A small-molecule ligand and the protein it binds are described below.
Small molecule (SMILES): Nc1ncnc2c1ncn2[C@@H]1O[C@H](CO[P](=O)(O)OS(=O)(=O)O)[C@@H](O)[C@H]1O

Binding-site contacts:
Ligand atom N1 contacts residue ARG80 of chain 2.D at 2.9 Å (salt-bridge).
Ligand atom C5' contacts residue ILE106 of chain 2.D at 3.5 Å (hydrophobic).
Ligand atom C2 contacts residue ILE106 of chain 2.D at 3.7 Å (hydrophobic).
Ligand atom O5' contacts residue PHE75 of chain 2.D at 3.5 Å.
Ligand atom O2' contacts residue LEU153 of chain 2.D at 3.4 Å.
Ligand atom O1B contacts residue ILE106 of chain 2.D at 3.4 Å (h-bond).
Ligand atom C3' contacts residue SER34 of chain 2.D at 3.3 Å.
Ligand atom O3' contacts residue SER34 of chain 2.D at 2.8 Å (h-bond).
Ligand atom N3 contacts residue PHE165 of chain 2.D at 3.6 Å.
Ligand atom O1B contacts residue SER107 of chain 2.D at 2.9 Å (h-bond).
Ligand atom O1A contacts residue ILE106 of chain 2.D at 2.7 Å (h-bond).
Ligand atom N9 contacts residue PHE75 of chain 2.D at 3.6 Å.
Ligand atom N6 contacts residue LYS163 of chain 2.D at 3.5 Å (salt-bridge).
Ligand atom O1B contacts residue ILE84 of chain 2.D at 3.6 Å.
Ligand atom O4' contacts residue PHE75 of chain 2.D at 3.2 Å.
Ligand atom C2 contacts residue THR166 of chain 2.D at 3.5 Å.
Ligand atom N7 contacts residue PHE75 of chain 2.D at 3.6 Å.
Ligand atom O2B contacts residue ARG66 of chain 2.D at 2.9 Å (salt-bridge).
Ligand atom N6 contacts residue PHE165 of chain 2.D at 3.6 Å.
Ligand atom C2 contacts residue ARG80 of chain 2.D at 3.6 Å.
Ligand atom O3B contacts residue ARG80 of chain 2.D at 2.8 Å (salt-bridge).
Ligand atom O2A contacts residue PHE105 of chain 2.D at 3.4 Å.
Ligand atom N1 contacts residue THR166 of chain 2.D at 3.5 Å (h-bond).
Ligand atom O2B contacts residue ASN83 of chain 2.D at 2.9 Å (h-bond).
Ligand atom C8 contacts residue PHE75 of chain 2.D at 3.5 Å (hydrophobic).
Ligand atom O3B contacts residue PRO108 of chain 2.D at 3.2 Å.
Ligand atom O2B contacts residue ARG80 of chain 2.D at 3.5 Å.
Ligand atom O2A contacts residue ARG66 of chain 2.D at 2.8 Å (salt-bridge).
Ligand atom C2' contacts residue LEU153 of chain 2.D at 3.5 Å (hydrophobic).
Ligand atom C6 contacts residue ARG80 of chain 2.D at 3.5 Å.
Ligand atom C4 contacts residue PHE165 of chain 2.D at 3.6 Å (hydrophobic).
Ligand atom N6 contacts residue ARG80 of chain 2.D at 3.5 Å (salt-bridge).
Ligand atom N1 contacts residue GLU164 of chain 2.D at 3.6 Å.
Ligand atom C5 contacts residue PHE165 of chain 2.D at 3.6 Å (hydrophobic).
Ligand atom O1A contacts residue PHE105 of chain 2.D at 3.1 Å.
Ligand atom C6 contacts residue PHE165 of chain 2.D at 3.4 Å (hydrophobic).
Ligand atom N6 contacts residue GLU164 of chain 2.D at 2.9 Å (salt-bridge).
Ligand atom N1 contacts residue PHE165 of chain 2.D at 3.5 Å.
Ligand atom O2A contacts residue ASN83 of chain 2.D at 3.0 Å (h-bond).
Ligand atom C4 contacts residue PHE75 of chain 2.D at 3.7 Å (hydrophobic).

Sequence of chain 2.D:
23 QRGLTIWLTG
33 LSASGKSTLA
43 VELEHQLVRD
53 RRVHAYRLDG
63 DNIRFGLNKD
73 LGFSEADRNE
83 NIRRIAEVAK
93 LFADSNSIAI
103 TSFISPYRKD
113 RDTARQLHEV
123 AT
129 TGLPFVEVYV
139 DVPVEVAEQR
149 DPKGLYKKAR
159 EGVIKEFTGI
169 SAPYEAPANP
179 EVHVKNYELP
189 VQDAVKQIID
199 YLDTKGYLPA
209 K